Binding-site contacts:
Ligand atom C3 contacts residue HIS116 of chain 1.H at 4.4 Å.
Ligand atom C8 contacts residue LEU260 of chain 1.G at 3.8 Å (hydrophobic).
Ligand atom C8 contacts residue ASN262 of chain 1.G at 4.2 Å.
Ligand atom C1 contacts residue ASN262 of chain 1.G at 1.4 Å.
Ligand atom N2 contacts residue ASN262 of chain 1.G at 2.9 Å (h-bond).
Ligand atom C8 contacts residue ASP261 of chain 1.G at 3.7 Å.
Ligand atom O5 contacts residue ASN262 of chain 1.G at 2.3 Å (h-bond).
Ligand atom C7 contacts residue ASN262 of chain 1.G at 3.5 Å.
Ligand atom O7 contacts residue LEU260 of chain 1.G at 4.4 Å.
Ligand atom N2 contacts residue HIS116 of chain 1.H at 4.3 Å.
Ligand atom C8 contacts residue HIS116 of chain 1.H at 4.1 Å.
Ligand atom C5 contacts residue ASN262 of chain 1.G at 3.6 Å.
Ligand atom O7 contacts residue ASP261 of chain 1.G at 4.1 Å.
Ligand atom O3 contacts residue HIS116 of chain 1.H at 3.2 Å (h-bond).
Ligand atom C3 contacts residue ASN262 of chain 1.G at 3.8 Å.
Ligand atom C7 contacts residue ASP261 of chain 1.G at 4.2 Å.
Ligand atom O7 contacts residue ASN262 of chain 1.G at 3.8 Å.
Ligand atom C2 contacts residue ASN262 of chain 1.G at 2.4 Å.
Ligand atom C8 contacts residue THR154 of chain 1.G at 4.1 Å.
Ligand atom O7 contacts residue HIS116 of chain 1.H at 4.3 Å.
Ligand atom C4 contacts residue ASN262 of chain 1.G at 4.2 Å.
Ligand atom C7 contacts residue HIS116 of chain 1.H at 4.2 Å.

Sequence of chain 1.H:
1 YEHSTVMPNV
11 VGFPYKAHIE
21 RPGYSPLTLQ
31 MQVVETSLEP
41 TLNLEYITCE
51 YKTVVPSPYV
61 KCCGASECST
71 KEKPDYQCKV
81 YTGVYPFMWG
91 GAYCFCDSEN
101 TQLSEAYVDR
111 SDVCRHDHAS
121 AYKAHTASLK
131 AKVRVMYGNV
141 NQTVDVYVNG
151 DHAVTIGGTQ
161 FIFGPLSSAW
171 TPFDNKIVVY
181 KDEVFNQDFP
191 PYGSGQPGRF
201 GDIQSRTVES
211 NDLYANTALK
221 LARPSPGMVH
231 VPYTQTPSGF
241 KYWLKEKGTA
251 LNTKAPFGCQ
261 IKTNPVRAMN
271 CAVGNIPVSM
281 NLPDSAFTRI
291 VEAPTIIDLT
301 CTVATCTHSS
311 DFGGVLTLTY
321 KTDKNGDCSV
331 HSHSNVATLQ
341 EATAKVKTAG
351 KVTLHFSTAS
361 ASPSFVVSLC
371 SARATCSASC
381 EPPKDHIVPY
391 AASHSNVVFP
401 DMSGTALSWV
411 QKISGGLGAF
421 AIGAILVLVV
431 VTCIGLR

This protein binds this small molecule.
Small molecule (SMILES): CC(=O)N[C@@H]1[C@@H](O)[C@H](O)[C@@H](CO)O[C@H]1O

Sequence of chain 1.G:
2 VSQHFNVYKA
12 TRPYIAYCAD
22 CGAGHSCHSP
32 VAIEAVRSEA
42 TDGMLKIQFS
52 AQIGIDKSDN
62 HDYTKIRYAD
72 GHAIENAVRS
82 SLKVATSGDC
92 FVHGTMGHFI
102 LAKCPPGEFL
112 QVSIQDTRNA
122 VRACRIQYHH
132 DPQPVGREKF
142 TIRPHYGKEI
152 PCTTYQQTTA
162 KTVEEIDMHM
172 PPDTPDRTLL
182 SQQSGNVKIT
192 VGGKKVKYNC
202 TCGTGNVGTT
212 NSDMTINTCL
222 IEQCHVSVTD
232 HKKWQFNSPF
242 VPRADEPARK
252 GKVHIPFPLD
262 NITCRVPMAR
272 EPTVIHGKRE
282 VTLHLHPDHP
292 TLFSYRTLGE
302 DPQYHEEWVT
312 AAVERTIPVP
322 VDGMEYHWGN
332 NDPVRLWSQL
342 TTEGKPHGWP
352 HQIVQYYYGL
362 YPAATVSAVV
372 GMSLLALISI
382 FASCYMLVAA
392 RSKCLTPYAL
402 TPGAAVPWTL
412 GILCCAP